The small molecule below binds the protein below.
Small molecule (SMILES): C=CCN(C(=O)NC1CC1)C1CC1

Binding-site contacts:
Ligand atom C5 contacts residue TYR228 of chain 1.B at 4.0 Å (hydrophobic).
Ligand atom C3 contacts residue ASN227 of chain 1.B at 4.2 Å.
Ligand atom N contacts residue GLY226 of chain 1.B at 4.3 Å.
Ligand atom N contacts residue TYR228 of chain 1.B at 4.3 Å.
Ligand atom C2 contacts residue ILE273 of chain 1.B at 3.9 Å (hydrophobic).
Ligand atom C2 contacts residue GLY226 of chain 1.B at 4.3 Å.
Ligand atom C6 contacts residue TYR228 of chain 1.B at 3.9 Å (hydrophobic).
Ligand atom C4 contacts residue TYR228 of chain 1.B at 4.0 Å (hydrophobic).
Ligand atom N contacts residue ILE273 of chain 1.B at 3.9 Å.
Ligand atom C5 contacts residue ILE273 of chain 1.B at 3.2 Å (hydrophobic).
Ligand atom C4 contacts residue LEU274 of chain 1.B at 3.6 Å (hydrophobic).
Ligand atom C4 contacts residue ASN227 of chain 1.B at 3.9 Å.
Ligand atom C contacts residue GLY226 of chain 1.B at 3.8 Å.
Ligand atom C4 contacts residue ILE273 of chain 1.B at 4.2 Å (hydrophobic).
Ligand atom C5 contacts residue ASN227 of chain 1.B at 4.3 Å.
Ligand atom C4 contacts residue SER231 of chain 1.B at 4.4 Å.
Ligand atom C3 contacts residue TYR228 of chain 1.B at 3.6 Å (hydrophobic).
Ligand atom C3 contacts residue ILE273 of chain 1.B at 4.0 Å (hydrophobic).
Ligand atom C7 contacts residue TYR228 of chain 1.B at 4.0 Å (hydrophobic).
Ligand atom N1 contacts residue TYR228 of chain 1.B at 3.9 Å.
Ligand atom C4 contacts residue GLY226 of chain 1.B at 3.4 Å.
Ligand atom C8 contacts residue ILE273 of chain 1.B at 3.8 Å (hydrophobic).
Ligand atom C5 contacts residue LEU274 of chain 1.B at 3.7 Å (hydrophobic).
Ligand atom N1 contacts residue ILE273 of chain 1.B at 3.0 Å (h-bond).
Ligand atom C8 contacts residue ASP272 of chain 1.B at 3.8 Å.
Ligand atom C3 contacts residue GLY226 of chain 1.B at 3.8 Å.
Ligand atom C1 contacts residue GLY226 of chain 1.B at 3.7 Å.
Ligand atom C7 contacts residue ILE273 of chain 1.B at 3.8 Å (hydrophobic).
Ligand atom C5 contacts residue SER231 of chain 1.B at 3.5 Å.
Ligand atom C contacts residue ILE273 of chain 1.B at 4.5 Å (hydrophobic).
Ligand atom O contacts residue TYR228 of chain 1.B at 4.0 Å.
Ligand atom C4 contacts residue ALA222 of chain 1.B at 3.8 Å (hydrophobic).
Ligand atom C6 contacts residue ILE273 of chain 1.B at 3.9 Å (hydrophobic).
Ligand atom C9 contacts residue TYR228 of chain 1.B at 3.8 Å (hydrophobic).
Ligand atom C9 contacts residue ILE273 of chain 1.B at 4.0 Å (hydrophobic).

Sequence of chain 1.B:
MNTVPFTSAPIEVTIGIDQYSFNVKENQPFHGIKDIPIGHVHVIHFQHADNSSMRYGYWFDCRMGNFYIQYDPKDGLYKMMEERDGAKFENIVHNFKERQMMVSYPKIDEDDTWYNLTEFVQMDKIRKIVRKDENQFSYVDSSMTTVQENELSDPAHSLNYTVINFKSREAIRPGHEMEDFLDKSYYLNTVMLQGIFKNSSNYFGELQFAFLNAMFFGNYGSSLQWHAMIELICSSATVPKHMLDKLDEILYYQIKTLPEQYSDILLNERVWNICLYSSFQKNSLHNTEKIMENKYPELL